Binding-site contacts:
Ligand atom C5 contacts residue TYR324 of chain 1.A at 4.1 Å (hydrophobic).
Ligand atom C7 contacts residue ASN288 of chain 1.A at 3.7 Å.
Ligand atom O1 contacts residue VAL215 of chain 1.A at 4.4 Å.
Ligand atom C6 contacts residue TYR324 of chain 1.A at 3.7 Å (hydrophobic).
Ligand atom C7 contacts residue ILE378 of chain 1.A at 4.5 Å (hydrophobic).
Ligand atom C8 contacts residue TYR416 of chain 1.A at 3.2 Å (hydrophobic).
Ligand atom N1 contacts residue ASP382 of chain 1.A at 3.5 Å (salt-bridge).
Ligand atom C7 contacts residue TYR416 of chain 1.A at 2.8 Å (hydrophobic).
Ligand atom C8 contacts residue ASN288 of chain 1.A at 3.9 Å.
Ligand atom C8 contacts residue TYR324 of chain 1.A at 3.6 Å (hydrophobic).
Ligand atom C2 contacts residue TYR416 of chain 1.A at 3.4 Å (hydrophobic).
Ligand atom C8 contacts residue LEU211 of chain 1.A at 4.0 Å (hydrophobic).
Ligand atom N1 contacts residue TYR324 of chain 1.A at 3.5 Å (h-bond).
Ligand atom C7 contacts residue TYR324 of chain 1.A at 4.3 Å (hydrophobic).
Ligand atom O2 contacts residue VAL215 of chain 1.A at 4.0 Å.
Ligand atom C1 contacts residue TYR416 of chain 1.A at 3.6 Å (hydrophobic).
Ligand atom C3 contacts residue GLU295 of chain 1.A at 4.0 Å.
Ligand atom C7 contacts residue ILE291 of chain 1.A at 4.4 Å (hydrophobic).
Ligand atom N1 contacts residue TYR416 of chain 1.A at 3.2 Å (h-bond).
Ligand atom O1 contacts residue GLU295 of chain 1.A at 2.8 Å (salt-bridge).
Ligand atom N1 contacts residue PHE412 of chain 1.A at 3.4 Å.
Ligand atom O2 contacts residue SER321 of chain 1.A at 3.5 Å (h-bond).
Ligand atom N1 contacts residue ASN288 of chain 1.A at 2.9 Å (h-bond).
Ligand atom O2 contacts residue PHE317 of chain 1.A at 4.2 Å.

Sequence of chain 1.A:
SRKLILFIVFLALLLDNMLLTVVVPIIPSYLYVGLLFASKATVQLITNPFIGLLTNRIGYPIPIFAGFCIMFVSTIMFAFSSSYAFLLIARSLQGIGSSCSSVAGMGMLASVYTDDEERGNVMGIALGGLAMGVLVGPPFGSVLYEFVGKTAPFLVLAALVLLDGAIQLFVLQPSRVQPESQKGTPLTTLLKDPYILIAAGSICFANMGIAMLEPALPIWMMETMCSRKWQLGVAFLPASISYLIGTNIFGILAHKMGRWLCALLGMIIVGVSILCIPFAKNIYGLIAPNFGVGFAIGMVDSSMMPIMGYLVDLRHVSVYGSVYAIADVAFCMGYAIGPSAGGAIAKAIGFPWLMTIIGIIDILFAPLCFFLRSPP

The protein below binds the small molecule below.
Small molecule (SMILES): NCCc1ccc(O)c(O)c1